Binding-site contacts:
Ligand atom OAB contacts residue VAL194 of chain 1.B at 3.8 Å.
Ligand atom CAL contacts residue PRO14 of chain 1.B at 3.8 Å (hydrophobic).
Ligand atom CAJ contacts residue HIS192 of chain 1.B at 3.7 Å.
Ligand atom OAB contacts residue TYR391 of chain 1.A at 2.6 Å (h-bond).
Ligand atom OAE contacts residue FE21 of chain 1.F at 3.8 Å.
Ligand atom CAG contacts residue THR267 of chain 1.B at 3.2 Å.
Ligand atom CAI contacts residue GLU377 of chain 1.A at 3.7 Å.
Ligand atom OAD contacts residue THR13 of chain 1.B at 3.8 Å.
Ligand atom OAB contacts residue TYR412 of chain 1.A at 2.6 Å (h-bond).
Ligand atom OAA contacts residue THR13 of chain 1.B at 2.9 Å (h-bond).
Ligand atom CAH contacts residue THR267 of chain 1.B at 3.5 Å.
Ligand atom CAG contacts residue HIS192 of chain 1.B at 3.9 Å.
Ligand atom CAK contacts residue THR13 of chain 1.B at 3.5 Å.
Ligand atom OAE contacts residue HIS59 of chain 1.B at 3.0 Å (h-bond).
Ligand atom OAA contacts residue TYR412 of chain 1.A at 3.1 Å (h-bond).
Ligand atom CAF contacts residue TYR391 of chain 1.A at 3.6 Å (hydrophobic).
Ligand atom OAD contacts residue HIS12 of chain 1.B at 3.6 Å.
Ligand atom CAL contacts residue HIS124 of chain 1.B at 3.5 Å.
Ligand atom CAI contacts residue PRO14 of chain 1.B at 3.5 Å (hydrophobic).
Ligand atom CAF contacts residue GLU377 of chain 1.A at 3.6 Å.
Ligand atom OAC contacts residue PHE374 of chain 1.A at 3.3 Å.
Ligand atom CAH contacts residue THR13 of chain 1.B at 3.4 Å.
Ligand atom OAA contacts residue THR267 of chain 1.B at 2.7 Å (h-bond).
Ligand atom CAH contacts residue TYR391 of chain 1.A at 3.6 Å (hydrophobic).
Ligand atom OAE contacts residue HIS124 of chain 1.B at 2.9 Å (h-bond).
Ligand atom CAK contacts residue PRO14 of chain 1.B at 3.7 Å (hydrophobic).
Ligand atom CAI contacts residue HIS124 of chain 1.B at 3.6 Å.
Ligand atom OAA contacts residue MET266 of chain 1.B at 3.6 Å.
Ligand atom CAG contacts residue THR13 of chain 1.B at 3.4 Å.
Ligand atom CAH contacts residue TYR412 of chain 1.A at 3.2 Å (hydrophobic).
Ligand atom OAB contacts residue MET266 of chain 1.B at 3.9 Å.
Ligand atom CAF contacts residue PRO14 of chain 1.B at 3.4 Å (hydrophobic).
Ligand atom CAK contacts residue VAL194 of chain 1.B at 3.9 Å (hydrophobic).
Ligand atom OAC contacts residue HIS124 of chain 1.B at 3.2 Å (h-bond).
Ligand atom CAJ contacts residue THR13 of chain 1.B at 3.7 Å.
Ligand atom OAC contacts residue GLU377 of chain 1.A at 2.8 Å (salt-bridge).
Ligand atom OAD contacts residue HIS192 of chain 1.B at 3.1 Å (h-bond).
Ligand atom OAE contacts residue HIS12 of chain 1.B at 3.5 Å (h-bond).
Ligand atom CAK contacts residue THR267 of chain 1.B at 3.8 Å.
Ligand atom OAD contacts residue GLU239 of chain 1.B at 3.7 Å.

Sequence of chain 1.B:
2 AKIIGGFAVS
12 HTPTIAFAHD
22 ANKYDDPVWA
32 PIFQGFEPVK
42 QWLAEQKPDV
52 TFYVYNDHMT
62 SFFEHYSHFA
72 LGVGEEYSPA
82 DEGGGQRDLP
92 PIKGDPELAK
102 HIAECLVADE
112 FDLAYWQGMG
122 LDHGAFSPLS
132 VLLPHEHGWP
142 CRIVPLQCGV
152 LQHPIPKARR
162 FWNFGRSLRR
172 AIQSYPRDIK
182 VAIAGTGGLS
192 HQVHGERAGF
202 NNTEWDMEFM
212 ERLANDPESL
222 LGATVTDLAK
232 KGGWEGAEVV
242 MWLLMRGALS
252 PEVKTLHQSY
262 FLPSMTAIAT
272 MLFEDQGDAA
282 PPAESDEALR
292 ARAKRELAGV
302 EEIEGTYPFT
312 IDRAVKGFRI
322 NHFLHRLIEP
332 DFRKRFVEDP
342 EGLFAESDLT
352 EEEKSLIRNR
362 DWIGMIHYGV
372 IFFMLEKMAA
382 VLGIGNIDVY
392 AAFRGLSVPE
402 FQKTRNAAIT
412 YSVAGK

Sequence of chain 1.A:
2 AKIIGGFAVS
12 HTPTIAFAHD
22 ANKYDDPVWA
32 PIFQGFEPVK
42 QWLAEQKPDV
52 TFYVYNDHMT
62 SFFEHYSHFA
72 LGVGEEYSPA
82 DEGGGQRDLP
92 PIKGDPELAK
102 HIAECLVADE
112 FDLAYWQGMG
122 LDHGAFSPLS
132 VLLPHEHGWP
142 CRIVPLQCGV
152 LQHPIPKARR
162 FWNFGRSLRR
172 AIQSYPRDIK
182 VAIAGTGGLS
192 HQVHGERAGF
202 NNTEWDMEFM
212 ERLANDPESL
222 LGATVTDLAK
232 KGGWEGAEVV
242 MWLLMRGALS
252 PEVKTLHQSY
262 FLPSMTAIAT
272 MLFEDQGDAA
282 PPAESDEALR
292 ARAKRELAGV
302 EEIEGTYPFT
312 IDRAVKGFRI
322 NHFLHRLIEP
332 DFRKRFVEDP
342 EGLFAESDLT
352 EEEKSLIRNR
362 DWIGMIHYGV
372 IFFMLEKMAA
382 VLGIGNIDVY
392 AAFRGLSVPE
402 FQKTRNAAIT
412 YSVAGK

The protein below binds the small molecule below.
Small molecule (SMILES): O=C(O)c1cc(O)c(O)c(O)c1